Binding-site contacts:
Ligand atom C2 contacts residue HIS299 of chain 1.A at 3.6 Å.
Ligand atom C1 contacts residue THR383 of chain 1.A at 4.0 Å.
Ligand atom C7 contacts residue ASN301 of chain 1.A at 3.4 Å.
Ligand atom O5 contacts residue ASN301 of chain 1.A at 2.2 Å (h-bond).
Ligand atom O5 contacts residue THR383 of chain 1.A at 4.2 Å.
Ligand atom C4 contacts residue ASN301 of chain 1.A at 4.2 Å.
Ligand atom O6 contacts residue ARG296 of chain 1.A at 3.5 Å (salt-bridge).
Ligand atom N2 contacts residue ASN301 of chain 1.A at 2.9 Å (h-bond).
Ligand atom O6 contacts residue ASN301 of chain 1.A at 4.5 Å.
Ligand atom C5 contacts residue ASN301 of chain 1.A at 3.5 Å.
Ligand atom C1 contacts residue HIS299 of chain 1.A at 4.0 Å.
Ligand atom C8 contacts residue CYS266 of chain 1.A at 4.4 Å (hydrophobic).
Ligand atom O6 contacts residue THR383 of chain 1.A at 4.2 Å.
Ligand atom C7 contacts residue HIS299 of chain 1.A at 3.9 Å.
Ligand atom C8 contacts residue THR267 of chain 1.A at 3.3 Å.
Ligand atom O6 contacts residue SER381 of chain 1.A at 3.7 Å.
Ligand atom N2 contacts residue HIS299 of chain 1.A at 2.9 Å (h-bond).
Ligand atom C5 contacts residue THR383 of chain 1.A at 4.1 Å.
Ligand atom C6 contacts residue ARG296 of chain 1.A at 4.4 Å.
Ligand atom C2 contacts residue ASN301 of chain 1.A at 2.5 Å.
Ligand atom O7 contacts residue ASN301 of chain 1.A at 3.8 Å.
Ligand atom C1 contacts residue ASN301 of chain 1.A at 1.5 Å.
Ligand atom O3 contacts residue HIS299 of chain 1.A at 3.7 Å.
Ligand atom C3 contacts residue ASN301 of chain 1.A at 3.9 Å.
Ligand atom C3 contacts residue HIS299 of chain 1.A at 3.4 Å.
Ligand atom C8 contacts residue ASN301 of chain 1.A at 4.5 Å.
Ligand atom C8 contacts residue HIS299 of chain 1.A at 4.0 Å.
Ligand atom C7 contacts residue THR267 of chain 1.A at 4.4 Å.

Sequence of chain 1.A:
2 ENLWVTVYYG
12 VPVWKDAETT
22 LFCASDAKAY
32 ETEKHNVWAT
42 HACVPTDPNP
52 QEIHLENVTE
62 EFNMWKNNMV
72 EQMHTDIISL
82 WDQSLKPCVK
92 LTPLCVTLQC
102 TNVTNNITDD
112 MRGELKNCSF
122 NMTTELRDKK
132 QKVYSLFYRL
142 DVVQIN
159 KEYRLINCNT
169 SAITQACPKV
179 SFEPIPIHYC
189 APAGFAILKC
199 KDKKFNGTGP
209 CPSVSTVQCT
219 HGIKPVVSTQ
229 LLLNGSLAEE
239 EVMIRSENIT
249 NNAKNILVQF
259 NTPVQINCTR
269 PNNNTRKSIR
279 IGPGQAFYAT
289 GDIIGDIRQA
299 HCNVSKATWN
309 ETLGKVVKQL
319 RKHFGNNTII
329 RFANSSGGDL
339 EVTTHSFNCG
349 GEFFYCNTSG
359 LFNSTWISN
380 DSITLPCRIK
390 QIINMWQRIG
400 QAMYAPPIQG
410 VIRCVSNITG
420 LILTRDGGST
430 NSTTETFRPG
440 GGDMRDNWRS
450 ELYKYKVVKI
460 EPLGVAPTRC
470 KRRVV

A protein and the small-molecule ligand that binds it are described below.
Small molecule (SMILES): CC(=O)N[C@H]1[C@H](O[C@H]2[C@H](O)[C@@H](NC(C)=O)CO[C@@H]2CO)O[C@H](CO)[C@@H](O[C@@H]2O[C@H](CO)[C@@H](O)[C@H](O)[C@@H]2O)[C@@H]1O